This protein binds this small molecule.
Small molecule (SMILES): CC(=O)N[C@@H]1[C@@H](O)[C@H](O)[C@@H](CO)O[C@H]1O

Binding-site contacts:
Ligand atom O3 contacts residue THR6 of chain 1.C at 2.9 Å.
Ligand atom N2 contacts residue ASN21 of chain 1.C at 2.8 Å (h-bond).
Ligand atom C4 contacts residue LYS19 of chain 1.C at 4.3 Å.
Ligand atom C1 contacts residue ASN21 of chain 1.C at 1.4 Å.
Ligand atom C5 contacts residue ASN21 of chain 1.C at 2.8 Å.
Ligand atom C5 contacts residue LYS19 of chain 1.C at 4.2 Å.
Ligand atom O4 contacts residue LYS19 of chain 1.C at 3.8 Å.
Ligand atom C7 contacts residue THR6 of chain 1.C at 3.7 Å.
Ligand atom C2 contacts residue THR6 of chain 1.C at 4.1 Å.
Ligand atom N2 contacts residue THR6 of chain 1.C at 3.4 Å (h-bond).
Ligand atom C8 contacts residue ASN21 of chain 1.C at 4.3 Å.
Ligand atom C8 contacts residue GLN5 of chain 1.C at 4.4 Å.
Ligand atom O4 contacts residue ASN21 of chain 1.C at 4.4 Å.
Ligand atom C4 contacts residue ASN21 of chain 1.C at 3.5 Å.
Ligand atom O5 contacts residue ASN21 of chain 1.C at 2.4 Å (h-bond).
Ligand atom C6 contacts residue ASN21 of chain 1.C at 4.2 Å.
Ligand atom C2 contacts residue ASN21 of chain 1.C at 2.4 Å.
Ligand atom C3 contacts residue ASN21 of chain 1.C at 2.9 Å.
Ligand atom C8 contacts residue THR6 of chain 1.C at 3.3 Å.
Ligand atom C7 contacts residue ASN21 of chain 1.C at 4.2 Å.
Ligand atom C3 contacts residue THR6 of chain 1.C at 3.7 Å.
Ligand atom C6 contacts residue LYS19 of chain 1.C at 4.5 Å.
Ligand atom C3 contacts residue LYS19 of chain 1.C at 4.4 Å.
Ligand atom O7 contacts residue THR6 of chain 1.C at 3.9 Å.
Ligand atom O3 contacts residue ASN21 of chain 1.C at 4.2 Å.

Sequence of chain 1.C:
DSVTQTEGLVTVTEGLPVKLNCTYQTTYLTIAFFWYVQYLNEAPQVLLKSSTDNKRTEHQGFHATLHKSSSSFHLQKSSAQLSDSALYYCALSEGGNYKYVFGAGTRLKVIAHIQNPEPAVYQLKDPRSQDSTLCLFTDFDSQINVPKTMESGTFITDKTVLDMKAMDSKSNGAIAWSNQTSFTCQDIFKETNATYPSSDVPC